Sequence of chain 1.A:
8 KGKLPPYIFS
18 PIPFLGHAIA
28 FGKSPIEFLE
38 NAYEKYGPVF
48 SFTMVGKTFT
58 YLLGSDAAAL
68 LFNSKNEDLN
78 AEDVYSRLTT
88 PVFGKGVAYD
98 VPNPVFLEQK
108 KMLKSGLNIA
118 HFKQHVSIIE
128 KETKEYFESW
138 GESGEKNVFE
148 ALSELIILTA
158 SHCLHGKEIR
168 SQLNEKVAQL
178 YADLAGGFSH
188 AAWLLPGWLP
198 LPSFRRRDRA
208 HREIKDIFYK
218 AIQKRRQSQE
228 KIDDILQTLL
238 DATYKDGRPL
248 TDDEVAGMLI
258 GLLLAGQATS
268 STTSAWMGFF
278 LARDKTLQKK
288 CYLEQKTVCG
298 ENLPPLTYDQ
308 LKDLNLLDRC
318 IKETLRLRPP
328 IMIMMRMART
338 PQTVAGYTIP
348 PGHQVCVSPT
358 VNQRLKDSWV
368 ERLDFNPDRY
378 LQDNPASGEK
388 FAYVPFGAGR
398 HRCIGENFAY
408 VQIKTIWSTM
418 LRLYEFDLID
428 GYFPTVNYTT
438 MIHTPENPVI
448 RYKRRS

The protein below binds the small molecule below.
Small molecule (SMILES): CC(C)=CCC[C@@H](C)[C@H]1CC[C@@]2(C)C3=C(CC[C@]12C)[C@@]1(C)CC[C@H](O)C(C)(C)[C@@H]1CC3

Binding-site contacts:
Ligand atom C27 contacts residue MET438 of chain 1.A at 3.9 Å (hydrophobic).
Ligand atom C31 contacts residue TYR82 of chain 1.A at 3.7 Å (hydrophobic).
Ligand atom C20 contacts residue HEM1 of chain 1.C at 3.8 Å.
Ligand atom O29 contacts residue ILE330 of chain 1.A at 2.8 Å (h-bond).
Ligand atom C30 contacts residue ILE330 of chain 1.A at 3.5 Å (hydrophobic).
Ligand atom C15 contacts residue LEU110 of chain 1.A at 4.0 Å (hydrophobic).
Ligand atom C19 contacts residue GLY254 of chain 1.A at 3.5 Å.
Ligand atom C21 contacts residue LEU261 of chain 1.A at 4.0 Å (hydrophobic).
Ligand atom C9 contacts residue LEU261 of chain 1.A at 3.4 Å (hydrophobic).
Ligand atom C28 contacts residue ILE330 of chain 1.A at 3.4 Å (hydrophobic).
Ligand atom C28 contacts residue ILE328 of chain 1.A at 3.9 Å (hydrophobic).
Ligand atom O29 contacts residue MET332 of chain 1.A at 4.0 Å.
Ligand atom C21 contacts residue ALA262 of chain 1.A at 3.7 Å (hydrophobic).
Ligand atom C27 contacts residue ILE439 of chain 1.A at 4.0 Å (hydrophobic).
Ligand atom C23 contacts residue HEM1 of chain 1.C at 4.1 Å.
Ligand atom C23 contacts residue TYR96 of chain 1.A at 3.9 Å (hydrophobic).
Ligand atom C22 contacts residue TYR96 of chain 1.A at 3.5 Å (hydrophobic).
Ligand atom C5 contacts residue PHE185 of chain 1.A at 3.9 Å (hydrophobic).
Ligand atom C2 contacts residue TYR82 of chain 1.A at 4.1 Å (hydrophobic).
Ligand atom C20 contacts residue PHE103 of chain 1.A at 3.7 Å (hydrophobic).
Ligand atom C22 contacts residue HEM1 of chain 1.C at 4.1 Å.
Ligand atom C19 contacts residue VAL94 of chain 1.A at 3.7 Å (hydrophobic).
Ligand atom C11 contacts residue TYR96 of chain 1.A at 3.9 Å (hydrophobic).
Ligand atom C18 contacts residue LEU110 of chain 1.A at 3.4 Å (hydrophobic).
Ligand atom C4 contacts residue PHE185 of chain 1.A at 3.7 Å (hydrophobic).
Ligand atom C17 contacts residue GLY258 of chain 1.A at 4.0 Å.
Ligand atom C11 contacts residue THR86 of chain 1.A at 3.8 Å.
Ligand atom C14 contacts residue ALA262 of chain 1.A at 4.1 Å (hydrophobic).
Ligand atom C8 contacts residue ILE328 of chain 1.A at 3.6 Å (hydrophobic).
Ligand atom C30 contacts residue TYR82 of chain 1.A at 3.5 Å (hydrophobic).
Ligand atom C19 contacts residue GLY258 of chain 1.A at 3.8 Å.
Ligand atom C16 contacts residue GLY258 of chain 1.A at 3.8 Å.
Ligand atom C2 contacts residue THR86 of chain 1.A at 4.0 Å.
Ligand atom C19 contacts residue MET255 of chain 1.A at 4.0 Å (hydrophobic).
Ligand atom C11 contacts residue PHE90 of chain 1.A at 3.8 Å (hydrophobic).
Ligand atom C27 contacts residue PHE185 of chain 1.A at 4.0 Å (hydrophobic).
Ligand atom C14 contacts residue HEM1 of chain 1.C at 3.9 Å.
Ligand atom C19 contacts residue ALA95 of chain 1.A at 4.1 Å (hydrophobic).
Ligand atom C8 contacts residue HEM1 of chain 1.C at 4.0 Å.
Ligand atom C19 contacts residue PHE90 of chain 1.A at 3.7 Å (hydrophobic).